The protein below binds the small molecule below.
Small molecule (SMILES): OC[C@H]1O[C@](O)(CO)[C@@H](O)[C@@H]1O

Binding-site contacts:
Ligand atom C1 contacts residue GLY479 of chain 1.A at 4.2 Å.
Ligand atom C3 contacts residue SER475 of chain 1.A at 3.6 Å.
Ligand atom C5 contacts residue TRP481 of chain 1.A at 4.0 Å (hydrophobic).
Ligand atom C1 contacts residue SER475 of chain 1.A at 4.4 Å.
Ligand atom O3 contacts residue LEU478 of chain 1.A at 4.5 Å.
Ligand atom C6 contacts residue TRP481 of chain 1.A at 3.9 Å (hydrophobic).
Ligand atom O2 contacts residue TRP481 of chain 1.A at 3.3 Å (h-bond).
Ligand atom O2 contacts residue LEU478 of chain 1.A at 4.5 Å.
Ligand atom C2 contacts residue TRP481 of chain 1.A at 3.7 Å (hydrophobic).
Ligand atom O1 contacts residue PRO61 of chain 1.A at 3.5 Å.
Ligand atom O1 contacts residue LEU478 of chain 1.A at 3.2 Å.
Ligand atom O5 contacts residue TRP481 of chain 1.A at 3.0 Å (h-bond).
Ligand atom O6 contacts residue TRP481 of chain 1.A at 2.9 Å (h-bond).
Ligand atom C2 contacts residue GLY479 of chain 1.A at 4.3 Å.
Ligand atom C1 contacts residue LEU478 of chain 1.A at 3.3 Å (hydrophobic).
Ligand atom C6 contacts residue GLU132 of chain 1.A at 3.3 Å.
Ligand atom O6 contacts residue GLU132 of chain 1.A at 2.5 Å (salt-bridge).
Ligand atom O1 contacts residue TRP481 of chain 1.A at 4.2 Å.
Ligand atom O3 contacts residue SER475 of chain 1.A at 3.1 Å (h-bond).
Ligand atom O2 contacts residue GLY479 of chain 1.A at 3.1 Å (h-bond).

Sequence of chain 1.A:
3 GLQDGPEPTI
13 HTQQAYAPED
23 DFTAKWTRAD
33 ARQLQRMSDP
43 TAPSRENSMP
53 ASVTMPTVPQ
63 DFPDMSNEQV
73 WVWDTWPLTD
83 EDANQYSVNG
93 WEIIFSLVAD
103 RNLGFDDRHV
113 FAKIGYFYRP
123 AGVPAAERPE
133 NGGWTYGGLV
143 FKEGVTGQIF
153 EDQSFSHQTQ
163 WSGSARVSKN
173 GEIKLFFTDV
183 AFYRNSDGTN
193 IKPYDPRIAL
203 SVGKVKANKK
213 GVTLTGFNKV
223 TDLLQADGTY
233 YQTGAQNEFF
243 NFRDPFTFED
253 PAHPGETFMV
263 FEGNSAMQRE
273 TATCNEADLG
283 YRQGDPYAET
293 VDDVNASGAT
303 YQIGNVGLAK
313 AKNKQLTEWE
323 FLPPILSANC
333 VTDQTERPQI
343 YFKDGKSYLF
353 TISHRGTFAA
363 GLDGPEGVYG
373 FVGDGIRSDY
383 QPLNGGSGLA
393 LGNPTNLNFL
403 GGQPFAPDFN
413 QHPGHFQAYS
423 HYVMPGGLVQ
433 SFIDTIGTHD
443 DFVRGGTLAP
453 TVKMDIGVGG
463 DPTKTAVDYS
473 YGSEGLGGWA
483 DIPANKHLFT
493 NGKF